Binding-site contacts:
Ligand atom C6B contacts residue ILE104 of chain 14.A at 3.6 Å (hydrophobic).
Ligand atom C5C contacts residue VAL191 of chain 14.A at 3.8 Å (hydrophobic).
Ligand atom C2B contacts residue VAL188 of chain 14.A at 3.5 Å (hydrophobic).
Ligand atom C2A contacts residue PHE186 of chain 14.A at 3.3 Å (hydrophobic).
Ligand atom C4B contacts residue TYR152 of chain 14.A at 3.8 Å (hydrophobic).
Ligand atom C2A contacts residue TYR152 of chain 14.A at 3.6 Å (hydrophobic).
Ligand atom C3 contacts residue ASN219 of chain 14.A at 4.0 Å.
Ligand atom N3A contacts residue PRO174 of chain 14.A at 3.7 Å.
Ligand atom C4C contacts residue VAL191 of chain 14.A at 3.0 Å (hydrophobic).
Ligand atom O1 contacts residue MET221 of chain 14.A at 3.9 Å.
Ligand atom C4B contacts residue PHE186 of chain 14.A at 3.6 Å (hydrophobic).
Ligand atom C5B contacts residue MET224 of chain 14.A at 3.8 Å (hydrophobic).
Ligand atom C4 contacts residue LEU106 of chain 14.A at 3.9 Å (hydrophobic).
Ligand atom N2 contacts residue LEU106 of chain 14.A at 3.8 Å.
Ligand atom C5A contacts residue PHE186 of chain 14.A at 3.5 Å (hydrophobic).
Ligand atom C1C contacts residue TYR128 of chain 14.A at 3.7 Å (hydrophobic).
Ligand atom C4A contacts residue PRO174 of chain 14.A at 3.1 Å (hydrophobic).
Ligand atom N3A contacts residue PHE186 of chain 14.A at 4.0 Å.
Ligand atom C1B contacts residue VAL188 of chain 14.A at 3.8 Å (hydrophobic).
Ligand atom C2C contacts residue TYR197 of chain 14.A at 3.7 Å (hydrophobic).
Ligand atom C3C contacts residue TYR128 of chain 14.A at 3.4 Å (hydrophobic).
Ligand atom C1C contacts residue LEU106 of chain 14.A at 3.8 Å (hydrophobic).
Ligand atom C4C contacts residue VAL188 of chain 14.A at 3.7 Å (hydrophobic).
Ligand atom C4 contacts residue TYR197 of chain 14.A at 3.8 Å (hydrophobic).
Ligand atom C3B contacts residue VAL188 of chain 14.A at 3.8 Å (hydrophobic).
Ligand atom N3A contacts residue ALA24 of chain 14.C at 3.8 Å.
Ligand atom C5A contacts residue VAL176 of chain 14.A at 3.6 Å (hydrophobic).
Ligand atom C6B contacts residue TYR128 of chain 14.A at 3.3 Å (hydrophobic).
Ligand atom C3B contacts residue TYR152 of chain 14.A at 3.7 Å (hydrophobic).
Ligand atom C1B contacts residue TYR128 of chain 14.A at 3.6 Å (hydrophobic).
Ligand atom O1 contacts residue LEU106 of chain 14.A at 3.7 Å.
Ligand atom O1A contacts residue PHE186 of chain 14.A at 3.0 Å.
Ligand atom C5 contacts residue LEU106 of chain 14.A at 3.8 Å (hydrophobic).
Ligand atom O1B contacts residue ILE104 of chain 14.A at 3.9 Å.
Ligand atom O1B contacts residue TYR128 of chain 14.A at 3.4 Å (h-bond).
Ligand atom C5B contacts residue PHE186 of chain 14.A at 3.9 Å (hydrophobic).
Ligand atom N2 contacts residue ASN219 of chain 14.A at 3.8 Å.
Ligand atom C31 contacts residue ASN219 of chain 14.A at 3.3 Å.
Ligand atom N3A contacts residue TYR152 of chain 14.A at 3.5 Å.
Ligand atom C1B contacts residue ILE104 of chain 14.A at 4.0 Å (hydrophobic).

This small molecule binds to this protein.
Small molecule (SMILES): Cc1cc(CCCCCOc2ccc(C3=NCCO3)cc2)on1

Sequence of chain 14.A:
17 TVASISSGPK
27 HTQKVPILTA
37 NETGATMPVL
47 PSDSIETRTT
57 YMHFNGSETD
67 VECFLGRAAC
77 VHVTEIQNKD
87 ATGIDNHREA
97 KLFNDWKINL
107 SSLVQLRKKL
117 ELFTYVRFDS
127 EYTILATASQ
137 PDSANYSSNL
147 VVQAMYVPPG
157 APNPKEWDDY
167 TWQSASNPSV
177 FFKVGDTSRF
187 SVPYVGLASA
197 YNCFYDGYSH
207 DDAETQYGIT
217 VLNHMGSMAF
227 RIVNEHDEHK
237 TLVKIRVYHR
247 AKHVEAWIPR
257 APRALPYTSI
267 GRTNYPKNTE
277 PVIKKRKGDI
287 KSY

Sequence of chain 14.C:
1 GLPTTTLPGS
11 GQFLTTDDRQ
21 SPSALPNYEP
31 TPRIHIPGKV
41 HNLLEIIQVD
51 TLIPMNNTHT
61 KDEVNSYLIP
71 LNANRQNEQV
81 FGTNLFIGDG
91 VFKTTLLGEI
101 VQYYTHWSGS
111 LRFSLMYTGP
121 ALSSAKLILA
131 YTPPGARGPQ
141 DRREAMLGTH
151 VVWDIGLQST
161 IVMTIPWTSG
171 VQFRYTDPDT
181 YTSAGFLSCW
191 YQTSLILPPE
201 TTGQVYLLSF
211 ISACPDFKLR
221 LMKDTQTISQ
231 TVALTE